Binding-site contacts:
Ligand atom O5 contacts residue THR116 of chain 50.H at 4.3 Å.
Ligand atom O7 contacts residue ASN259 of chain 50.I at 2.8 Å (h-bond).
Ligand atom O5 contacts residue ASN259 of chain 50.I at 2.3 Å (h-bond).
Ligand atom C8 contacts residue GLU198 of chain 50.B at 4.1 Å.
Ligand atom O6 contacts residue THR116 of chain 50.H at 3.5 Å.
Ligand atom C4 contacts residue ASN259 of chain 50.I at 4.1 Å.
Ligand atom O6 contacts residue ASN259 of chain 50.I at 4.5 Å.
Ligand atom C3 contacts residue ASN259 of chain 50.I at 3.8 Å.
Ligand atom C1 contacts residue ASN259 of chain 50.I at 1.4 Å.
Ligand atom C6 contacts residue LYS115 of chain 50.H at 4.3 Å.
Ligand atom O7 contacts residue LYS181 of chain 50.H at 4.1 Å.
Ligand atom C2 contacts residue ASN259 of chain 50.I at 2.4 Å.
Ligand atom C4 contacts residue LYS115 of chain 50.H at 4.5 Å.
Ligand atom C8 contacts residue ASN259 of chain 50.I at 4.4 Å.
Ligand atom C7 contacts residue ASN259 of chain 50.I at 3.1 Å.
Ligand atom N2 contacts residue ASN259 of chain 50.I at 3.0 Å (h-bond).
Ligand atom O6 contacts residue LYS115 of chain 50.H at 3.7 Å.
Ligand atom C5 contacts residue ASN259 of chain 50.I at 3.6 Å.

This protein binds this small molecule.
Small molecule (SMILES): CC(=O)N[C@@H]1[C@@H](O)[C@H](O)[C@@H](CO)O[C@H]1O

Sequence of chain 50.I:
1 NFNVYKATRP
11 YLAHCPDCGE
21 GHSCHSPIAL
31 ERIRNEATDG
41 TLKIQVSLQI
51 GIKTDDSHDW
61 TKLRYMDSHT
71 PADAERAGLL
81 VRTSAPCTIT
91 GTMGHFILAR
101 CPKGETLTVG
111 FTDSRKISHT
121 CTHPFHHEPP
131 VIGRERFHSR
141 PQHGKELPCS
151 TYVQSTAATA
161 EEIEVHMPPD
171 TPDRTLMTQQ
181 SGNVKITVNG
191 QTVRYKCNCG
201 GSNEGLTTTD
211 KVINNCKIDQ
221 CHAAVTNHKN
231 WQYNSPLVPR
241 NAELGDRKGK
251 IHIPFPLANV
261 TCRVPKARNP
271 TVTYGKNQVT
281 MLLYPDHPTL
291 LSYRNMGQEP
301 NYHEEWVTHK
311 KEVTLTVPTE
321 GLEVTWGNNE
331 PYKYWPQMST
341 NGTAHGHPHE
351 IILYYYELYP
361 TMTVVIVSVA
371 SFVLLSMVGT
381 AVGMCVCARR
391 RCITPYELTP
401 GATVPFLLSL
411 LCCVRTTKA

Sequence of chain 50.B:
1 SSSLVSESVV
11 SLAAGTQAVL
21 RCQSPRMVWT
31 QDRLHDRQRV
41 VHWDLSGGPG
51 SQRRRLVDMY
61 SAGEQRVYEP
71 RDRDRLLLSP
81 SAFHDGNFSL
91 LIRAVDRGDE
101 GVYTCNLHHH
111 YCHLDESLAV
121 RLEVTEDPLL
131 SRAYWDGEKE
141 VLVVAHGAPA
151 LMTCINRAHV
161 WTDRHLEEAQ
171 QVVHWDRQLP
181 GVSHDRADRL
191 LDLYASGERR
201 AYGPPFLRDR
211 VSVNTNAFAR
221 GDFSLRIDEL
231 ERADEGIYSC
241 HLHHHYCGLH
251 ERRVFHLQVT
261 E

Sequence of chain 50.H:
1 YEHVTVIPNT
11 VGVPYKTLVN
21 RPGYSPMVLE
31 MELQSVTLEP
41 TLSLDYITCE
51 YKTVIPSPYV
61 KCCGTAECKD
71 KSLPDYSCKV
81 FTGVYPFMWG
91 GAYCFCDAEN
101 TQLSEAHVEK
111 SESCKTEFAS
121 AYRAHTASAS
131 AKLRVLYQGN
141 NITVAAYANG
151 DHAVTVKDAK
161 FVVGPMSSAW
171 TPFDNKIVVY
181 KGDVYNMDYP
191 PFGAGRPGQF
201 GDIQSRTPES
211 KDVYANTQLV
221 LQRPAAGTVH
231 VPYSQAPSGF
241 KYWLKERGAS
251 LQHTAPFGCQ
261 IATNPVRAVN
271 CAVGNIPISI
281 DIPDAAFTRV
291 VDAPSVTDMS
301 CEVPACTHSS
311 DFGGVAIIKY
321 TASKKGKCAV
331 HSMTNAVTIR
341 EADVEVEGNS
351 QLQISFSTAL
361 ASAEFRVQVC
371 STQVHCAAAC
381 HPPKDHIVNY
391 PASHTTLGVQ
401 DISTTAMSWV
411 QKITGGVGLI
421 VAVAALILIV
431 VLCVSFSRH